The protein below binds the small molecule below.
Small molecule (SMILES): O=C1CC(=O)NC(=O)N1

Sequence of chain 1.B:
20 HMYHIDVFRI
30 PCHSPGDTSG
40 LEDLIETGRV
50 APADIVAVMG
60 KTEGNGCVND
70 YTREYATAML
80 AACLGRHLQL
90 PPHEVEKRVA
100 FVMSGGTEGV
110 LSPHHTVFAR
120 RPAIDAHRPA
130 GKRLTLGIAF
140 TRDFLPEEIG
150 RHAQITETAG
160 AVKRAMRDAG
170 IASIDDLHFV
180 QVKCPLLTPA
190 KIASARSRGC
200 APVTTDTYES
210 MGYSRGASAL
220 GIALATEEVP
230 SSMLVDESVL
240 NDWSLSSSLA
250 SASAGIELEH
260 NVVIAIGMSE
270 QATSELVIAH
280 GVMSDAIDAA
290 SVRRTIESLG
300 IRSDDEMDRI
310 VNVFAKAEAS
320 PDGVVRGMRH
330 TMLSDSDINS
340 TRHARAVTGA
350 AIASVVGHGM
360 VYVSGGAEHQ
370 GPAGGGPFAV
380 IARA

Binding-site contacts:
Ligand atom C2 contacts residue SER252 of chain 1.B at 3.6 Å.
Ligand atom O2 contacts residue ALA253 of chain 1.B at 3.1 Å (h-bond).
Ligand atom C4 contacts residue SER103 of chain 1.B at 3.3 Å.
Ligand atom O2 contacts residue ARG214 of chain 1.B at 2.4 Å (salt-bridge).
Ligand atom O4 contacts residue SER103 of chain 1.B at 3.3 Å (h-bond).
Ligand atom C2 contacts residue ARG214 of chain 1.B at 3.6 Å.
Ligand atom N1 contacts residue SER252 of chain 1.B at 3.5 Å (h-bond).
Ligand atom O4 contacts residue GLY364 of chain 1.B at 2.7 Å (h-bond).
Ligand atom C5 contacts residue SER103 of chain 1.B at 3.4 Å.
Ligand atom N1 contacts residue GLY65 of chain 1.B at 3.3 Å (h-bond).
Ligand atom O8 contacts residue ARG72 of chain 1.B at 2.8 Å (salt-bridge).
Ligand atom O8 contacts residue GLY65 of chain 1.B at 3.8 Å.
Ligand atom O8 contacts residue SER252 of chain 1.B at 3.6 Å (h-bond).
Ligand atom N1 contacts residue ARG72 of chain 1.B at 3.7 Å.
Ligand atom C6 contacts residue GLY65 of chain 1.B at 3.2 Å.
Ligand atom C6 contacts residue GLY104 of chain 1.B at 3.7 Å.
Ligand atom C4 contacts residue ARG344 of chain 1.B at 3.2 Å.
Ligand atom C4 contacts residue SER252 of chain 1.B at 3.9 Å.
Ligand atom O8 contacts residue ALA253 of chain 1.B at 3.4 Å (h-bond).
Ligand atom C4 contacts residue GLY364 of chain 1.B at 3.6 Å.
Ligand atom O8 contacts residue GLY104 of chain 1.B at 3.0 Å (h-bond).
Ligand atom N1 contacts residue ALA253 of chain 1.B at 2.8 Å (h-bond).
Ligand atom C6 contacts residue SER103 of chain 1.B at 3.8 Å.
Ligand atom O8 contacts residue SER103 of chain 1.B at 3.7 Å.
Ligand atom C5 contacts residue GLY104 of chain 1.B at 3.1 Å.
Ligand atom C6 contacts residue SER252 of chain 1.B at 3.4 Å.
Ligand atom N3 contacts residue GLY364 of chain 1.B at 3.4 Å (h-bond).
Ligand atom O4 contacts residue SER363 of chain 1.B at 3.3 Å.
Ligand atom C2 contacts residue ALA253 of chain 1.B at 3.5 Å (hydrophobic).
Ligand atom N3 contacts residue SER252 of chain 1.B at 3.5 Å (h-bond).
Ligand atom C6 contacts residue ALA253 of chain 1.B at 3.5 Å (hydrophobic).
Ligand atom O8 contacts residue LYS182 of chain 1.B at 3.3 Å (salt-bridge).
Ligand atom O4 contacts residue GLY104 of chain 1.B at 3.8 Å.
Ligand atom O4 contacts residue ARG344 of chain 1.B at 2.8 Å (salt-bridge).
Ligand atom O2 contacts residue GLY364 of chain 1.B at 3.9 Å.
Ligand atom C5 contacts residue ARG344 of chain 1.B at 3.5 Å.
Ligand atom C5 contacts residue GLY65 of chain 1.B at 3.2 Å.
Ligand atom N1 contacts residue MET210 of chain 1.B at 3.6 Å.
Ligand atom C6 contacts residue ARG72 of chain 1.B at 3.4 Å.
Ligand atom O2 contacts residue MET210 of chain 1.B at 3.8 Å.